Sequence of chain 1.A:
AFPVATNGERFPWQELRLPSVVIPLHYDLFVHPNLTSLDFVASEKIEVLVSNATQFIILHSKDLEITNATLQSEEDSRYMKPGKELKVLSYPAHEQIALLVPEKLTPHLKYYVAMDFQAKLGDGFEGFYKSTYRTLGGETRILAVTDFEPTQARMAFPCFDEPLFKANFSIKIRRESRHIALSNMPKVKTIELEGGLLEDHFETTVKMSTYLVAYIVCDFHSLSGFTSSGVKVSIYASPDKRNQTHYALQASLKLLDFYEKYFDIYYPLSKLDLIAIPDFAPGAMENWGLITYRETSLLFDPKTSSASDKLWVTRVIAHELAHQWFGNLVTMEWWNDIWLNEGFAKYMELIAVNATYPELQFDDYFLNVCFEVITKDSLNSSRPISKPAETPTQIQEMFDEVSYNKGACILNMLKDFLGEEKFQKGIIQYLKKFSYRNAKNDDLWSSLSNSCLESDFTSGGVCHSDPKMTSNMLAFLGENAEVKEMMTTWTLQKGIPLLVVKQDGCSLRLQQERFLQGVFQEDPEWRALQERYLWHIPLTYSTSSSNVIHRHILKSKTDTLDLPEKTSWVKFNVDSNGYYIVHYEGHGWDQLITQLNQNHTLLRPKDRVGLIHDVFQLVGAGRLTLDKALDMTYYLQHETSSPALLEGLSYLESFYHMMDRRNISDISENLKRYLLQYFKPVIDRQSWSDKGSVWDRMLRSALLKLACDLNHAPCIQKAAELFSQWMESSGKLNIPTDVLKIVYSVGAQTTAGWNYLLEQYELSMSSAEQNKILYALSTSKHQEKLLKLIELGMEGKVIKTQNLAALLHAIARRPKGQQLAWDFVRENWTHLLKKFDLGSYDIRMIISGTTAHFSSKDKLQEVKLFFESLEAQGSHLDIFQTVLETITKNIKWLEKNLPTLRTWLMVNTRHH

This small molecule binds to this protein.
Small molecule (SMILES): CC(=O)N[C@H]1[C@H](O[C@H]2[C@H](O)[C@@H](NC(C)=O)CO[C@@H]2CO)O[C@H](CO)[C@@H](O[C@@H]2O[C@H](CO[C@H]3O[C@H](CO)[C@@H](O)[C@H](O)[C@@H]3O)[C@@H](O)[C@H](O[C@H]3O[C@H](CO)[C@@H](O)[C@H](O)[C@@H]3O)[C@@H]2O)[C@@H]1O

Binding-site contacts:
Ligand atom N2 contacts residue LEU248 of chain 1.A at 4.1 Å.
Ligand atom O3 contacts residue GLU227 of chain 1.A at 4.2 Å.
Ligand atom C3 contacts residue ASN85 of chain 1.A at 3.8 Å.
Ligand atom O6 contacts residue GLY246 of chain 1.A at 3.7 Å.
Ligand atom C8 contacts residue HIS83 of chain 1.A at 4.0 Å.
Ligand atom C1 contacts residue GLU227 of chain 1.A at 4.3 Å.
Ligand atom C8 contacts residue GLU227 of chain 1.A at 3.5 Å.
Ligand atom O7 contacts residue LEU248 of chain 1.A at 3.6 Å.
Ligand atom C8 contacts residue PRO84 of chain 1.A at 4.2 Å (hydrophobic).
Ligand atom C8 contacts residue ARG226 of chain 1.A at 3.9 Å.
Ligand atom O5 contacts residue THR87 of chain 1.A at 4.2 Å.
Ligand atom C7 contacts residue ASN85 of chain 1.A at 3.1 Å.
Ligand atom O6 contacts residue SER88 of chain 1.A at 4.1 Å.
Ligand atom C1 contacts residue ASN85 of chain 1.A at 1.5 Å.
Ligand atom C5 contacts residue THR87 of chain 1.A at 4.0 Å.
Ligand atom C8 contacts residue LEU248 of chain 1.A at 3.7 Å (hydrophobic).
Ligand atom C7 contacts residue GLU227 of chain 1.A at 3.9 Å.
Ligand atom C2 contacts residue GLU227 of chain 1.A at 4.2 Å.
Ligand atom N2 contacts residue ASN85 of chain 1.A at 2.9 Å (h-bond).
Ligand atom C7 contacts residue HIS83 of chain 1.A at 3.8 Å.
Ligand atom C3 contacts residue GLU227 of chain 1.A at 4.2 Å.
Ligand atom C7 contacts residue LEU248 of chain 1.A at 3.9 Å (hydrophobic).
Ligand atom O7 contacts residue ASN85 of chain 1.A at 3.0 Å (h-bond).
Ligand atom C5 contacts residue ASN85 of chain 1.A at 3.7 Å.
Ligand atom O7 contacts residue HIS83 of chain 1.A at 2.9 Å.
Ligand atom O5 contacts residue ASN85 of chain 1.A at 2.4 Å (h-bond).
Ligand atom O3 contacts residue LEU248 of chain 1.A at 4.1 Å.
Ligand atom C2 contacts residue ASN85 of chain 1.A at 2.5 Å.
Ligand atom C8 contacts residue ASN85 of chain 1.A at 4.2 Å.
Ligand atom C6 contacts residue GLY246 of chain 1.A at 4.5 Å.
Ligand atom C1 contacts residue THR87 of chain 1.A at 4.0 Å.
Ligand atom N2 contacts residue GLU227 of chain 1.A at 3.4 Å.
Ligand atom C4 contacts residue ASN85 of chain 1.A at 4.3 Å.
Ligand atom O5 contacts residue SER88 of chain 1.A at 4.5 Å.